Sequence of chain 1.B:
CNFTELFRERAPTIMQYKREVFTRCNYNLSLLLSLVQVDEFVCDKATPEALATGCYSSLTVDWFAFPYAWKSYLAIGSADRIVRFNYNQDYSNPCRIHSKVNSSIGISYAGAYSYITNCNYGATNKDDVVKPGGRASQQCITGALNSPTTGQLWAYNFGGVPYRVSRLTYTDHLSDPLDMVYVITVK

Binding-site contacts:
Ligand atom C7 contacts residue ASN109 of chain 1.B at 3.7 Å.
Ligand atom C2 contacts residue ASN109 of chain 1.B at 2.5 Å.
Ligand atom C8 contacts residue SER40 of chain 1.B at 4.5 Å.
Ligand atom C8 contacts residue ASN109 of chain 1.B at 4.1 Å.
Ligand atom C8 contacts residue LEU41 of chain 1.B at 3.7 Å (hydrophobic).
Ligand atom C8 contacts residue GLN43 of chain 1.B at 3.6 Å.
Ligand atom O5 contacts residue ASN109 of chain 1.B at 2.4 Å (h-bond).
Ligand atom C8 contacts residue VAL42 of chain 1.B at 4.0 Å (hydrophobic).
Ligand atom N2 contacts residue GLN43 of chain 1.B at 4.5 Å.
Ligand atom C3 contacts residue ASN109 of chain 1.B at 3.9 Å.
Ligand atom C4 contacts residue ASN109 of chain 1.B at 4.3 Å.
Ligand atom C5 contacts residue ASN109 of chain 1.B at 3.8 Å.
Ligand atom N2 contacts residue ASN109 of chain 1.B at 3.0 Å (h-bond).
Ligand atom O7 contacts residue ASN109 of chain 1.B at 3.9 Å.
Ligand atom C1 contacts residue ASN109 of chain 1.B at 1.5 Å.

A small-molecule ligand and the protein it binds are described below.
Small molecule (SMILES): CC(=O)N[C@@H]1[C@@H](O)[C@H](O)[C@@H](CO)O[C@H]1O